Sequence of chain 25.A:
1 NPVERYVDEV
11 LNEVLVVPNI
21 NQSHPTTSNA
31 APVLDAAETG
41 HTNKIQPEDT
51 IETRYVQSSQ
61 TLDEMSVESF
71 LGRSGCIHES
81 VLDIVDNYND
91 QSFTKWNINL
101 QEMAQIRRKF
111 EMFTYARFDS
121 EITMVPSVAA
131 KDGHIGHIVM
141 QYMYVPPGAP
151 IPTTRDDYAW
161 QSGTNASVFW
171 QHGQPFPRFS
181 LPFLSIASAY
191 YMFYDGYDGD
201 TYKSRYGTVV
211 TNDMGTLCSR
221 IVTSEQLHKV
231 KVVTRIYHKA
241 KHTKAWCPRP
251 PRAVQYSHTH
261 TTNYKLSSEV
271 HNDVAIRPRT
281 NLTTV

The small molecule below binds the protein below.
Small molecule (SMILES): Cc1cc(CCCOc2c(C)cc(-c3noc(C(F)(F)F)n3)cc2C)on1

Binding-site contacts:
Ligand atom C3A contacts residue PHE179 of chain 25.A at 3.1 Å (hydrophobic).
Ligand atom O1A contacts residue PHE179 of chain 25.A at 3.3 Å.
Ligand atom C3A contacts residue LEU217 of chain 25.A at 3.6 Å (hydrophobic).
Ligand atom CM6 contacts residue LEU184 of chain 25.A at 3.4 Å (hydrophobic).
Ligand atom C5B contacts residue ILE98 of chain 25.A at 3.5 Å (hydrophobic).
Ligand atom F3 contacts residue VAL168 of chain 25.A at 3.0 Å.
Ligand atom N2 contacts residue MET214 of chain 25.A at 3.8 Å.
Ligand atom N3A contacts residue TYR144 of chain 25.A at 3.5 Å.
Ligand atom F1 contacts residue TYR144 of chain 25.A at 3.3 Å.
Ligand atom C6B contacts residue LEU181 of chain 25.A at 3.3 Å (hydrophobic).
Ligand atom C4 contacts residue LEU100 of chain 25.A at 3.7 Å (hydrophobic).
Ligand atom F3 contacts residue PHE179 of chain 25.A at 3.0 Å.
Ligand atom CM4 contacts residue TYR144 of chain 25.A at 3.8 Å (hydrophobic).
Ligand atom O1A contacts residue LEU217 of chain 25.A at 3.0 Å.
Ligand atom C5B contacts residue LEU181 of chain 25.A at 3.5 Å (hydrophobic).
Ligand atom CM2 contacts residue ILE77 of chain 25.A at 3.1 Å (hydrophobic).
Ligand atom N1A contacts residue MET124 of chain 25.A at 3.5 Å.
Ligand atom C2B contacts residue ILE98 of chain 25.A at 3.7 Å (hydrophobic).
Ligand atom F2 contacts residue TYR142 of chain 25.A at 2.8 Å.
Ligand atom F2 contacts residue MET143 of chain 25.A at 3.3 Å.
Ligand atom O1B contacts residue ILE98 of chain 25.A at 3.3 Å.
Ligand atom CM6 contacts residue LEU181 of chain 25.A at 3.5 Å (hydrophobic).
Ligand atom CM3 contacts residue ASN212 of chain 25.A at 3.5 Å.
Ligand atom F3 contacts residue TYR142 of chain 25.A at 3.8 Å.
Ligand atom CM4 contacts residue PHE179 of chain 25.A at 3.5 Å (hydrophobic).
Ligand atom O1A contacts residue MET124 of chain 25.A at 3.2 Å.
Ligand atom C1B contacts residue ILE98 of chain 25.A at 3.4 Å (hydrophobic).
Ligand atom N1A contacts residue LEU217 of chain 25.A at 3.3 Å.
Ligand atom F2 contacts residue TYR144 of chain 25.A at 3.0 Å.
Ligand atom C4B contacts residue ILE98 of chain 25.A at 3.8 Å (hydrophobic).
Ligand atom C2A contacts residue PHE179 of chain 25.A at 3.6 Å (hydrophobic).
Ligand atom N3A contacts residue PHE179 of chain 25.A at 3.4 Å.
Ligand atom F2 contacts residue ALA166 of chain 25.A at 3.5 Å.
Ligand atom CM2 contacts residue ILE122 of chain 25.A at 3.8 Å (hydrophobic).
Ligand atom F1 contacts residue ALA166 of chain 25.A at 3.6 Å.
Ligand atom N1A contacts residue PHE179 of chain 25.A at 3.6 Å.
Ligand atom C4 contacts residue TYR190 of chain 25.A at 3.6 Å (hydrophobic).
Ligand atom F1 contacts residue PHE179 of chain 25.A at 3.8 Å.
Ligand atom O1 contacts residue MET214 of chain 25.A at 3.5 Å (h-bond).
Ligand atom C6B contacts residue ILE98 of chain 25.A at 3.7 Å (hydrophobic).